Sequence of chain 1.Y:
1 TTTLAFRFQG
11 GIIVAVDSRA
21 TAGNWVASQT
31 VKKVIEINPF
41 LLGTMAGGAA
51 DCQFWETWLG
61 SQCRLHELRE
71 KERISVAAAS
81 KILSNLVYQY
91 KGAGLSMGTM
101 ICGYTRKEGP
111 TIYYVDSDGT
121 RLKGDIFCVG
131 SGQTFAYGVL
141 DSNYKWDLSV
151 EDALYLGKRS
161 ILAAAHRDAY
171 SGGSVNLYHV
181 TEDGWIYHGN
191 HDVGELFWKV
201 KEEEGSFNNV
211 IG

Sequence of chain 1.Z:
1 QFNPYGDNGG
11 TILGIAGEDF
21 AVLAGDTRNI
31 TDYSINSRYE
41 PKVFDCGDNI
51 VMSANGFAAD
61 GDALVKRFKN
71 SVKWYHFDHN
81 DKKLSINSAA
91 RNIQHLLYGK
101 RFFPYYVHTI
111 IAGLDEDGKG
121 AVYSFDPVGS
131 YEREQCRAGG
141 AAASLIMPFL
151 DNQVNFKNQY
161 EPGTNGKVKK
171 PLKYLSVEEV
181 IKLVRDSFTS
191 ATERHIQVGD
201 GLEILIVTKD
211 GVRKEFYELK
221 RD

Binding-site contacts:
Ligand atom O39 contacts residue ALA49 of chain 1.Y at 3.1 Å (h-bond).
Ligand atom C32 contacts residue VAL128 of chain 1.Z at 3.7 Å (hydrophobic).
Ligand atom C11 contacts residue THR21 of chain 1.Y at 3.7 Å.
Ligand atom C23 contacts residue GLY47 of chain 1.Y at 3.4 Å.
Ligand atom C8 contacts residue GLY47 of chain 1.Y at 3.5 Å.
Ligand atom C12 contacts residue THR1 of chain 1.Y at 2.4 Å.
Ligand atom O39 contacts residue ASP126 of chain 1.Z at 3.6 Å.
Ligand atom C2 contacts residue MET45 of chain 1.Y at 3.4 Å (hydrophobic).
Ligand atom C10 contacts residue THR1 of chain 1.Y at 1.5 Å.
Ligand atom C11 contacts residue ARG19 of chain 1.Y at 3.1 Å.
Ligand atom C29 contacts residue ASP126 of chain 1.Z at 3.5 Å.
Ligand atom C38 contacts residue ASP126 of chain 1.Z at 3.5 Å.
Ligand atom N28 contacts residue ASP126 of chain 1.Z at 2.8 Å (salt-bridge).
Ligand atom O21 contacts residue GLY47 of chain 1.Y at 3.2 Å (h-bond).
Ligand atom C3 contacts residue VAL31 of chain 1.Y at 3.6 Å (hydrophobic).
Ligand atom C7 contacts residue GLY47 of chain 1.Y at 3.2 Å.
Ligand atom C3 contacts residue ALA49 of chain 1.Y at 3.7 Å (hydrophobic).
Ligand atom C24 contacts residue GLY47 of chain 1.Y at 3.3 Å.
Ligand atom O13 contacts residue THR21 of chain 1.Y at 3.4 Å (h-bond).
Ligand atom C42 contacts residue GLY48 of chain 1.Y at 3.7 Å.
Ligand atom N22 contacts residue GLY47 of chain 1.Y at 2.6 Å (h-bond).
Ligand atom C4 contacts residue VAL31 of chain 1.Y at 3.4 Å (hydrophobic).
Ligand atom C2 contacts residue ALA49 of chain 1.Y at 3.7 Å (hydrophobic).
Ligand atom C6 contacts residue THR1 of chain 1.Y at 3.6 Å.
Ligand atom O49 contacts residue ALA20 of chain 1.Y at 3.4 Å.
Ligand atom C27 contacts residue ASP126 of chain 1.Z at 3.7 Å.
Ligand atom C30 contacts residue ASP126 of chain 1.Z at 3.5 Å.
Ligand atom N25 contacts residue THR21 of chain 1.Y at 3.0 Å (h-bond).
Ligand atom C7 contacts residue THR1 of chain 1.Y at 2.4 Å.
Ligand atom C42 contacts residue GLY47 of chain 1.Y at 3.6 Å.
Ligand atom C10 contacts residue TYR170 of chain 1.Y at 3.6 Å (hydrophobic).
Ligand atom O21 contacts residue THR1 of chain 1.Y at 2.4 Å (h-bond).
Ligand atom O13 contacts residue THR1 of chain 1.Y at 3.8 Å.
Ligand atom C11 contacts residue TYR170 of chain 1.Y at 3.4 Å (hydrophobic).
Ligand atom C9 contacts residue THR1 of chain 1.Y at 1.4 Å.
Ligand atom N22 contacts residue THR1 of chain 1.Y at 3.6 Å.
Ligand atom C11 contacts residue THR1 of chain 1.Y at 2.5 Å.
Ligand atom O49 contacts residue THR21 of chain 1.Y at 3.0 Å (h-bond).
Ligand atom C8 contacts residue THR1 of chain 1.Y at 2.3 Å.
Ligand atom C43 contacts residue SER96 of chain 1.Y at 3.6 Å.

The protein below binds the small molecule below.
Small molecule (SMILES): COc1ccc(C[C@H](NC(=O)[C@H](C)NC(=O)CN2CCOCC2)C(=O)N[C@@H](Cc2ccccc2)[C@@H](O)[C@H](C)CO)cc1